Sequence of chain 1.E:
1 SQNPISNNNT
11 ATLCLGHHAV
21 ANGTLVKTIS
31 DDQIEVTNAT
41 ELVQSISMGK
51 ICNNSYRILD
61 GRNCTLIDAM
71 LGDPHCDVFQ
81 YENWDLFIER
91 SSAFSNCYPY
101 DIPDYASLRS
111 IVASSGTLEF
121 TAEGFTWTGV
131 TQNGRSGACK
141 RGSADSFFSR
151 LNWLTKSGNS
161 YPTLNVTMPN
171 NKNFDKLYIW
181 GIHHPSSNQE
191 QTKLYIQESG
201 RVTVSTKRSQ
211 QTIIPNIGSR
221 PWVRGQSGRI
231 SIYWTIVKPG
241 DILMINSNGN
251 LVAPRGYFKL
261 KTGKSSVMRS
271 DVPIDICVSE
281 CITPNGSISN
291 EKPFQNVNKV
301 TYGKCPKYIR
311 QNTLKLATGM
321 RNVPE

A protein and the small-molecule ligand that binds it are described below.
Small molecule (SMILES): CC(=O)N[C@H]1[C@H](O[C@H]2[C@H](O)[C@@H](NC(C)=O)CO[C@@H]2CO)O[C@H](CO)[C@@H](O)[C@@H]1O

Binding-site contacts:
Ligand atom C4 contacts residue ASN63 of chain 1.E at 4.3 Å.
Ligand atom O7 contacts residue ARG62 of chain 1.E at 4.0 Å.
Ligand atom C3 contacts residue ASN63 of chain 1.E at 3.8 Å.
Ligand atom O7 contacts residue ASN63 of chain 1.E at 3.5 Å (h-bond).
Ligand atom C1 contacts residue ASN63 of chain 1.E at 1.4 Å.
Ligand atom O5 contacts residue ASN63 of chain 1.E at 2.3 Å (h-bond).
Ligand atom C7 contacts residue ASN63 of chain 1.E at 3.5 Å.
Ligand atom O5 contacts residue PHE94 of chain 1.E at 3.8 Å.
Ligand atom C2 contacts residue ASN63 of chain 1.E at 2.5 Å.
Ligand atom C8 contacts residue ARG62 of chain 1.E at 4.3 Å.
Ligand atom C5 contacts residue ASN63 of chain 1.E at 3.6 Å.
Ligand atom N2 contacts residue ASN63 of chain 1.E at 3.1 Å (h-bond).
Ligand atom C6 contacts residue PHE94 of chain 1.E at 4.5 Å (hydrophobic).
Ligand atom C1 contacts residue PHE94 of chain 1.E at 4.1 Å (hydrophobic).
Ligand atom C8 contacts residue ASN63 of chain 1.E at 4.2 Å.
Ligand atom O6 contacts residue PHE94 of chain 1.E at 3.3 Å.